Sequence of chain 1.A:
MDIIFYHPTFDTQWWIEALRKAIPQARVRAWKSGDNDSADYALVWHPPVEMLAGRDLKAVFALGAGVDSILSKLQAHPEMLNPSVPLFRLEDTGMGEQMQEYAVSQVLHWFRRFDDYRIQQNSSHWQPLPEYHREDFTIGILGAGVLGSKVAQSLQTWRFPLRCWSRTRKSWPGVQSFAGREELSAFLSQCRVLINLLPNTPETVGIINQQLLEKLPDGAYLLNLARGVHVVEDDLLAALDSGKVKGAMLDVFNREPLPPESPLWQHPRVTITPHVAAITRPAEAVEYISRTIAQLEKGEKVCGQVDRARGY

A small-molecule ligand and the protein it binds are described below.
Small molecule (SMILES): NC(N)=NCCCC(=O)C(=O)O

Binding-site contacts:
Ligand atom C05 contacts residue NAP1 of chain 1.F at 4.3 Å.
Ligand atom O12 contacts residue HIS275 of chain 1.A at 2.6 Å (h-bond).
Ligand atom C01 contacts residue ALA278 of chain 1.A at 4.4 Å (hydrophobic).
Ligand atom C01 contacts residue HIS275 of chain 1.A at 3.4 Å.
Ligand atom O03 contacts residue ARG227 of chain 1.A at 3.0 Å (salt-bridge).
Ligand atom O04 contacts residue ALA65 of chain 1.A at 3.1 Å (h-bond).
Ligand atom C09 contacts residue HIS46 of chain 1.A at 4.5 Å.
Ligand atom C02 contacts residue GLY64 of chain 1.A at 4.4 Å.
Ligand atom N10 contacts residue TRP45 of chain 1.A at 3.9 Å.
Ligand atom C02 contacts residue ARG227 of chain 1.A at 3.8 Å.
Ligand atom C07 contacts residue TRP45 of chain 1.A at 4.3 Å (hydrophobic).
Ligand atom O04 contacts residue MET95 of chain 1.A at 4.4 Å.
Ligand atom N08 contacts residue TRP45 of chain 1.A at 4.1 Å.
Ligand atom C02 contacts residue ALA65 of chain 1.A at 3.6 Å (hydrophobic).
Ligand atom C09 contacts residue TRP45 of chain 1.A at 4.0 Å (hydrophobic).
Ligand atom O03 contacts residue NAP1 of chain 1.F at 3.6 Å.
Ligand atom O12 contacts residue ARG227 of chain 1.A at 2.9 Å (salt-bridge).
Ligand atom N11 contacts residue HIS46 of chain 1.A at 3.7 Å.
Ligand atom O03 contacts residue ALA65 of chain 1.A at 3.4 Å (h-bond).
Ligand atom N08 contacts residue HIS275 of chain 1.A at 4.1 Å.
Ligand atom C06 contacts residue HIS275 of chain 1.A at 4.0 Å.
Ligand atom O04 contacts residue GLY64 of chain 1.A at 3.4 Å.
Ligand atom N11 contacts residue TRP45 of chain 1.A at 4.1 Å.
Ligand atom C05 contacts residue HIS275 of chain 1.A at 3.5 Å.
Ligand atom C01 contacts residue NAP1 of chain 1.F at 3.7 Å.
Ligand atom O03 contacts residue GLY66 of chain 1.A at 3.2 Å (h-bond).
Ligand atom O04 contacts residue GLY66 of chain 1.A at 4.3 Å.
Ligand atom C05 contacts residue ALA278 of chain 1.A at 4.1 Å (hydrophobic).
Ligand atom C07 contacts residue HIS275 of chain 1.A at 3.5 Å.
Ligand atom C02 contacts residue NAP1 of chain 1.F at 3.9 Å.
Ligand atom C02 contacts residue GLY66 of chain 1.A at 4.1 Å.
Ligand atom O12 contacts residue NAP1 of chain 1.F at 3.1 Å.
Ligand atom O03 contacts residue GLY64 of chain 1.A at 4.5 Å.
Ligand atom C01 contacts residue ARG227 of chain 1.A at 4.0 Å.